Sequence of chain 1.A:
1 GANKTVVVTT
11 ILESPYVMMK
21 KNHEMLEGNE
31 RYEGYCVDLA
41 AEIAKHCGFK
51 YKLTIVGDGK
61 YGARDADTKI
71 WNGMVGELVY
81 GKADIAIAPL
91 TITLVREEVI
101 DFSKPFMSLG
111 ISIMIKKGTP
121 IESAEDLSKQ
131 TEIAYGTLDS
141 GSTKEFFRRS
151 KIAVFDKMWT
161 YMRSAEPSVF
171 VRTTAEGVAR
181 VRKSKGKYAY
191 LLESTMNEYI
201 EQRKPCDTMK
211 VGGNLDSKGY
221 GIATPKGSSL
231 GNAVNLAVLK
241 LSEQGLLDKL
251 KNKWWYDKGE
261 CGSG

Binding-site contacts:
Ligand atom N1 contacts residue PRO105 of chain 1.B at 3.1 Å (h-bond).
Ligand atom C16 contacts residue SER242 of chain 1.A at 3.5 Å.
Ligand atom O2 contacts residue LYS218 of chain 1.A at 3.5 Å.
Ligand atom C2 contacts residue LYS218 of chain 1.A at 3.4 Å.
Ligand atom C4 contacts residue LYS218 of chain 1.A at 3.5 Å.
Ligand atom C4 contacts residue PRO105 of chain 1.A at 3.5 Å (hydrophobic).
Ligand atom C11 contacts residue GLY219 of chain 1.B at 3.3 Å.
Ligand atom N4 contacts residue SER217 of chain 1.B at 3.4 Å (h-bond).
Ligand atom O4 contacts residue LYS218 of chain 1.B at 3.5 Å.
Ligand atom C17 contacts residue SER217 of chain 1.A at 3.5 Å.
Ligand atom C12 contacts residue PRO105 of chain 1.A at 3.6 Å (hydrophobic).
Ligand atom N2 contacts residue PRO105 of chain 1.B at 3.5 Å (h-bond).
Ligand atom C4 contacts residue GLY219 of chain 1.A at 3.4 Å.
Ligand atom C10 contacts residue PRO105 of chain 1.B at 3.4 Å (hydrophobic).
Ligand atom C21 contacts residue MET107 of chain 1.A at 3.4 Å (hydrophobic).
Ligand atom N2 contacts residue SER217 of chain 1.A at 3.4 Å (h-bond).
Ligand atom C10 contacts residue GLY219 of chain 1.B at 3.5 Å.
Ligand atom N4 contacts residue PRO105 of chain 1.A at 3.5 Å (h-bond).
Ligand atom C20 contacts residue SER217 of chain 1.B at 3.5 Å.
Ligand atom C3 contacts residue LYS218 of chain 1.A at 3.5 Å.
Ligand atom N3 contacts residue PRO105 of chain 1.A at 3.1 Å (h-bond).
Ligand atom O1 contacts residue LYS104 of chain 1.B at 3.4 Å.
Ligand atom C10 contacts residue LYS218 of chain 1.B at 3.4 Å.
Ligand atom C7 contacts residue SER108 of chain 1.A at 3.1 Å.
Ligand atom C8 contacts residue SER108 of chain 1.B at 3.1 Å.
Ligand atom O3 contacts residue PRO105 of chain 1.A at 3.4 Å.
Ligand atom C19 contacts residue PHE106 of chain 1.B at 3.5 Å (hydrophobic).
Ligand atom C19 contacts residue MET107 of chain 1.B at 3.4 Å (hydrophobic).
Ligand atom C9 contacts residue LYS218 of chain 1.B at 3.3 Å.
Ligand atom O1 contacts residue PRO105 of chain 1.B at 3.4 Å.
Ligand atom C15 contacts residue PRO105 of chain 1.B at 3.2 Å (hydrophobic).
Ligand atom C11 contacts residue LYS218 of chain 1.B at 3.5 Å.
Ligand atom C21 contacts residue PHE106 of chain 1.A at 3.5 Å (hydrophobic).
Ligand atom O3 contacts residue LYS104 of chain 1.A at 3.4 Å.
Ligand atom C18 contacts residue PHE106 of chain 1.B at 3.1 Å (hydrophobic).
Ligand atom C3 contacts residue PRO105 of chain 1.A at 3.4 Å (hydrophobic).
Ligand atom C22 contacts residue PHE106 of chain 1.A at 3.1 Å (hydrophobic).
Ligand atom C21 contacts residue SER108 of chain 1.A at 3.5 Å.
Ligand atom C5 contacts residue PRO105 of chain 1.B at 3.6 Å (hydrophobic).
Ligand atom C16 contacts residue PRO105 of chain 1.A at 3.2 Å (hydrophobic).

This protein binds this small molecule.
Small molecule (SMILES): O=S1(=O)NCN(C2CC2)c2cc(CCc3ccc4c(c3)N(C3CC3)CNS4(=O)=O)ccc21

Sequence of chain 1.B:
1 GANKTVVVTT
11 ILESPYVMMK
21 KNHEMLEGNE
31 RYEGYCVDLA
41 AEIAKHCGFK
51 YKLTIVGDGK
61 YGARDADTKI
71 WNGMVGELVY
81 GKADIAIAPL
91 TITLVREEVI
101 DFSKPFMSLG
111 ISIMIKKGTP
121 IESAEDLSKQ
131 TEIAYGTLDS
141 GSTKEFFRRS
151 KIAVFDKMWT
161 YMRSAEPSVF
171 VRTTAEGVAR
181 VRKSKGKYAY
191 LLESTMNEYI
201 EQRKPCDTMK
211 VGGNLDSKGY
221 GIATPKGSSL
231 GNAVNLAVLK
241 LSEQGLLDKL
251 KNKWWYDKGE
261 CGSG